Sequence of chain 1.B:
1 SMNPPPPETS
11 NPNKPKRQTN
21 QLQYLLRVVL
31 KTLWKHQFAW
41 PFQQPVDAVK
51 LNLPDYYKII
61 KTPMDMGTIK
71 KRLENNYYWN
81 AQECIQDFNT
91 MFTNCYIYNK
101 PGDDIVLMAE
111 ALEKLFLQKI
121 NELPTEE

Binding-site contacts:
Ligand atom C8 contacts residue LEU51 of chain 1.B at 4.4 Å (hydrophobic).
Ligand atom C9 contacts residue VAL46 of chain 1.B at 3.8 Å (hydrophobic).
Ligand atom N6 contacts residue ILE105 of chain 1.B at 4.0 Å.
Ligand atom N6 contacts residue LEU51 of chain 1.B at 4.2 Å.
Ligand atom C12 contacts residue ILE105 of chain 1.B at 3.7 Å (hydrophobic).
Ligand atom N4 contacts residue ILE105 of chain 1.B at 4.0 Å.
Ligand atom O1 contacts residue LEU53 of chain 1.B at 4.0 Å.
Ligand atom C1 contacts residue ILE105 of chain 1.B at 4.2 Å (hydrophobic).
Ligand atom C11 contacts residue CYS95 of chain 1.B at 4.0 Å (hydrophobic).
Ligand atom C10 contacts residue ILE105 of chain 1.B at 4.3 Å (hydrophobic).
Ligand atom C9 contacts residue PRO41 of chain 1.B at 3.4 Å (hydrophobic).
Ligand atom C7 contacts residue ASN99 of chain 1.B at 3.9 Å.
Ligand atom C10 contacts residue VAL46 of chain 1.B at 3.7 Å (hydrophobic).
Ligand atom N3 contacts residue ILE105 of chain 1.B at 3.7 Å.
Ligand atom O1 contacts residue LEU51 of chain 1.B at 4.0 Å.
Ligand atom C11 contacts residue VAL46 of chain 1.B at 4.1 Å (hydrophobic).
Ligand atom N2 contacts residue LEU53 of chain 1.B at 4.0 Å.
Ligand atom N3 contacts residue PRO41 of chain 1.B at 4.0 Å.
Ligand atom N1 contacts residue ASN99 of chain 1.B at 3.7 Å.
Ligand atom C9 contacts residue PHE42 of chain 1.B at 4.2 Å (hydrophobic).
Ligand atom N2 contacts residue LEU51 of chain 1.B at 4.1 Å.
Ligand atom C10 contacts residue PHE42 of chain 1.B at 3.8 Å (hydrophobic).
Ligand atom N3 contacts residue VAL46 of chain 1.B at 4.3 Å.
Ligand atom C11 contacts residue ASN99 of chain 1.B at 4.2 Å.
Ligand atom C7 contacts residue ILE105 of chain 1.B at 4.2 Å (hydrophobic).
Ligand atom N3 contacts residue LEU51 of chain 1.B at 4.2 Å.
Ligand atom N4 contacts residue TYR98 of chain 1.B at 4.1 Å.
Ligand atom C6 contacts residue LEU53 of chain 1.B at 3.8 Å (hydrophobic).
Ligand atom C11 contacts residue ILE105 of chain 1.B at 4.0 Å (hydrophobic).
Ligand atom C6 contacts residue ASN99 of chain 1.B at 3.3 Å.
Ligand atom N4 contacts residue ASN99 of chain 1.B at 3.0 Å (h-bond).
Ligand atom N5 contacts residue TRP40 of chain 1.B at 3.7 Å.
Ligand atom C12 contacts residue ASN99 of chain 1.B at 3.9 Å.
Ligand atom N1 contacts residue ILE105 of chain 1.B at 4.2 Å.
Ligand atom N5 contacts residue LEU51 of chain 1.B at 4.0 Å.
Ligand atom C8 contacts residue ILE105 of chain 1.B at 3.8 Å (hydrophobic).
Ligand atom N2 contacts residue ILE105 of chain 1.B at 4.1 Å.
Ligand atom C7 contacts residue LEU53 of chain 1.B at 3.8 Å (hydrophobic).
Ligand atom C6 contacts residue TYR98 of chain 1.B at 4.0 Å (hydrophobic).
Ligand atom C9 contacts residue ILE105 of chain 1.B at 4.0 Å (hydrophobic).

The protein below binds the small molecule below.
Small molecule (SMILES): CC1(CCC(=O)NCc2nc3ncccc3[nH]2)N=N1